Sequence of chain 1.LA:
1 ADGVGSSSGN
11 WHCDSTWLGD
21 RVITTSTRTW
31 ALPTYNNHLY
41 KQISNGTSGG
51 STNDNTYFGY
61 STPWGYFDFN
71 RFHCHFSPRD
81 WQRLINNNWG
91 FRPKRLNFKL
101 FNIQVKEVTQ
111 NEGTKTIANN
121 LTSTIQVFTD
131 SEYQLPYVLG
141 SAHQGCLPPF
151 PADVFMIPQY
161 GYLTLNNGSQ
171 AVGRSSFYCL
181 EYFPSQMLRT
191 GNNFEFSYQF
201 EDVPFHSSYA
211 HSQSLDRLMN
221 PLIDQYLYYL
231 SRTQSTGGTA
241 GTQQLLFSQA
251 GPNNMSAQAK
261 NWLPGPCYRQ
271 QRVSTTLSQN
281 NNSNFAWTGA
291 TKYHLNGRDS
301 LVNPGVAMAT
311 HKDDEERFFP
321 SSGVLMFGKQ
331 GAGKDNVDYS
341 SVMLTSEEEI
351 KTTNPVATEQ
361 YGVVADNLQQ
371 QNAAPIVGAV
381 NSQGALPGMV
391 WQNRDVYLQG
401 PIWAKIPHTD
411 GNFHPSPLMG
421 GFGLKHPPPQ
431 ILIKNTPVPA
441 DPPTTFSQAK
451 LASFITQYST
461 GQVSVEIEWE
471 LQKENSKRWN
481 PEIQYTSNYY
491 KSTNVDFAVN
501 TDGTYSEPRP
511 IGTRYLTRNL

Binding-site contacts:
Ligand atom C5 contacts residue TRP287 of chain 1.T at 3.9 Å (hydrophobic).
Ligand atom O3 contacts residue ALA257 of chain 1.LA at 4.5 Å.
Ligand atom O1 contacts residue TRP287 of chain 1.T at 3.0 Å (h-bond).
Ligand atom C3 contacts residue TRP287 of chain 1.T at 4.3 Å (hydrophobic).
Ligand atom O4 contacts residue TRP287 of chain 1.T at 2.1 Å.
Ligand atom C4 contacts residue TRP287 of chain 1.T at 3.4 Å (hydrophobic).
Ligand atom O2 contacts residue THR52 of chain 1.T at 4.4 Å.
Ligand atom O2 contacts residue ASN55 of chain 1.T at 3.5 Å (h-bond).
Ligand atom O2 contacts residue SER256 of chain 1.LA at 4.0 Å.
Ligand atom O3 contacts residue ASN254 of chain 1.LA at 3.8 Å.
Ligand atom C2 contacts residue TRP287 of chain 1.T at 3.8 Å (hydrophobic).
Ligand atom O2 contacts residue ASN254 of chain 1.LA at 4.0 Å.
Ligand atom C1 contacts residue TRP287 of chain 1.T at 3.8 Å (hydrophobic).
Ligand atom C3 contacts residue ASN254 of chain 1.LA at 4.1 Å.
Ligand atom C6 contacts residue TRP287 of chain 1.T at 3.8 Å (hydrophobic).
Ligand atom O5 contacts residue TRP287 of chain 1.T at 3.3 Å.
Ligand atom O3 contacts residue TRP287 of chain 1.T at 3.8 Å.

A protein and the small-molecule ligand that binds it are described below.
Small molecule (SMILES): OC[C@H]1O[C@@H](O)[C@H](O)[C@@H](O)[C@H]1O

Sequence of chain 1.T:
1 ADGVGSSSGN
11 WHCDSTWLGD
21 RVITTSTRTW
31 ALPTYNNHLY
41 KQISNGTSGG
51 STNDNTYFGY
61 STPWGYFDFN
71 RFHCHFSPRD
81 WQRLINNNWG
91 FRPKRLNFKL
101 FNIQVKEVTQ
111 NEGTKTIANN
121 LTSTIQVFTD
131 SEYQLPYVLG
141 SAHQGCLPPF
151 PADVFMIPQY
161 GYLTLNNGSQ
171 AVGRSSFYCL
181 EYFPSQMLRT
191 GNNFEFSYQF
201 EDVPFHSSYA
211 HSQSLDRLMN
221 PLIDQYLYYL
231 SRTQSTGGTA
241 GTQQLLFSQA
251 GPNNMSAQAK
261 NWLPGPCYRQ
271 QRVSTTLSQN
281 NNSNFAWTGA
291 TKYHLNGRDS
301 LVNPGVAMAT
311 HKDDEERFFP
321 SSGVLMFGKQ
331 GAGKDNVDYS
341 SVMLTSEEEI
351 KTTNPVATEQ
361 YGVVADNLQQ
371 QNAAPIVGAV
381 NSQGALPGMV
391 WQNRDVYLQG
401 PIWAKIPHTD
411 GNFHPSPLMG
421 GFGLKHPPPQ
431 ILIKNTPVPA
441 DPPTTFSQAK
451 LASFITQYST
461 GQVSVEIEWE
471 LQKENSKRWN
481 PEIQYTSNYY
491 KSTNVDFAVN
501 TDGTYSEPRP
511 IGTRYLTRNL